Sequence of chain 1.A:
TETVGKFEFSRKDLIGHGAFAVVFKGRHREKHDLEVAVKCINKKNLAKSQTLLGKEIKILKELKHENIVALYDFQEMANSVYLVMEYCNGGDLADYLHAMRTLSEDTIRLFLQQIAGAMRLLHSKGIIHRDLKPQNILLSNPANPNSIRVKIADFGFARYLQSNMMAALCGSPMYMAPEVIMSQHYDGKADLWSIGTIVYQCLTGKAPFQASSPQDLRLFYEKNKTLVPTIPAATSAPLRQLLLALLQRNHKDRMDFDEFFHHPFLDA

The protein below binds the small molecule below.
Small molecule (SMILES): COc1cc2nc(-c3cc(F)ccc3O)nc(N[C@@H]3CNC[C@H]3C(C)(C)O)c2cc1OC

Binding-site contacts:
Ligand atom O28 contacts residue TYR95 of chain 1.A at 3.9 Å.
Ligand atom C02 contacts residue GLY99 of chain 1.A at 3.7 Å.
Ligand atom F27 contacts residue ASP166 of chain 1.A at 3.6 Å.
Ligand atom C23 contacts residue GLU94 of chain 1.A at 3.2 Å.
Ligand atom N08 contacts residue ILE23 of chain 1.A at 3.9 Å.
Ligand atom C21 contacts residue LEU146 of chain 1.A at 3.5 Å (hydrophobic).
Ligand atom O29 contacts residue GLY99 of chain 1.A at 3.8 Å.
Ligand atom O20 contacts residue ASP166 of chain 1.A at 3.7 Å.
Ligand atom C05 contacts residue ILE23 of chain 1.A at 3.4 Å (hydrophobic).
Ligand atom C30 contacts residue TYR95 of chain 1.A at 3.4 Å (hydrophobic).
Ligand atom C30 contacts residue GLY99 of chain 1.A at 3.9 Å.
Ligand atom C30 contacts residue ASN97 of chain 1.A at 3.5 Å.
Ligand atom C22 contacts residue ALA45 of chain 1.A at 3.7 Å (hydrophobic).
Ligand atom C24 contacts residue VAL77 of chain 1.A at 3.8 Å (hydrophobic).
Ligand atom N06 contacts residue ILE23 of chain 1.A at 3.7 Å.
Ligand atom C22 contacts residue LEU146 of chain 1.A at 3.7 Å (hydrophobic).
Ligand atom N15 contacts residue ASP100 of chain 1.A at 3.0 Å (salt-bridge).
Ligand atom C25 contacts residue MET93 of chain 1.A at 3.8 Å (hydrophobic).
Ligand atom O28 contacts residue CYS96 of chain 1.A at 2.9 Å (h-bond).
Ligand atom C23 contacts residue LEU146 of chain 1.A at 3.9 Å (hydrophobic).
Ligand atom C14 contacts residue ASP100 of chain 1.A at 3.6 Å.
Ligand atom C14 contacts residue GLN143 of chain 1.A at 3.5 Å.
Ligand atom C03 contacts residue GLY99 of chain 1.A at 3.5 Å.
Ligand atom F27 contacts residue LYS47 of chain 1.A at 3.3 Å.
Ligand atom C23 contacts residue ALA45 of chain 1.A at 3.4 Å (hydrophobic).
Ligand atom N15 contacts residue GLN143 of chain 1.A at 2.6 Å (h-bond).
Ligand atom C32 contacts residue ASP103 of chain 1.A at 3.8 Å.
Ligand atom C09 contacts residue ILE23 of chain 1.A at 3.6 Å (hydrophobic).
Ligand atom C30 contacts residue CYS96 of chain 1.A at 3.9 Å (hydrophobic).
Ligand atom C04 contacts residue CYS96 of chain 1.A at 3.5 Å (hydrophobic).
Ligand atom C16 contacts residue GLN143 of chain 1.A at 3.5 Å.
Ligand atom C24 contacts residue MET93 of chain 1.A at 3.6 Å (hydrophobic).
Ligand atom C18 contacts residue GLY24 of chain 1.A at 3.9 Å.
Ligand atom C04 contacts residue GLY99 of chain 1.A at 3.8 Å.
Ligand atom C07 contacts residue ILE23 of chain 1.A at 3.8 Å (hydrophobic).
Ligand atom F27 contacts residue MET93 of chain 1.A at 3.2 Å.
Ligand atom C16 contacts residue LEU146 of chain 1.A at 3.8 Å (hydrophobic).
Ligand atom C10 contacts residue ILE23 of chain 1.A at 3.3 Å (hydrophobic).
Ligand atom C19 contacts residue HIS25 of chain 1.A at 3.8 Å.
Ligand atom C26 contacts residue LEU146 of chain 1.A at 3.7 Å (hydrophobic).